This small molecule binds to this protein.
Small molecule (SMILES): CC(=O)N[C@@H]1[C@@H](O)[C@H](O)[C@@H](CO)O[C@H]1O

Sequence of chain 1.A:
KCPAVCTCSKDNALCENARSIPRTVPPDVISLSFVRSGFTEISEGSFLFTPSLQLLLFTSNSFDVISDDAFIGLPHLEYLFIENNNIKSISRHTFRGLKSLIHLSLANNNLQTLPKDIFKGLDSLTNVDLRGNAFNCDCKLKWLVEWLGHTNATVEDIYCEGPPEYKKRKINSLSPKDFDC

Binding-site contacts:
Ligand atom O6 contacts residue ASN161 of chain 1.A at 3.9 Å.
Ligand atom C4 contacts residue ASN161 of chain 1.A at 4.3 Å.
Ligand atom C7 contacts residue ASN161 of chain 1.A at 4.1 Å.
Ligand atom N2 contacts residue ASN161 of chain 1.A at 3.1 Å (h-bond).
Ligand atom C2 contacts residue ASN161 of chain 1.A at 2.6 Å.
Ligand atom O7 contacts residue HIS159 of chain 1.A at 2.6 Å (h-bond).
Ligand atom C5 contacts residue ASN161 of chain 1.A at 3.6 Å.
Ligand atom C7 contacts residue HIS159 of chain 1.A at 3.2 Å.
Ligand atom C8 contacts residue HIS159 of chain 1.A at 4.0 Å.
Ligand atom N2 contacts residue HIS159 of chain 1.A at 3.9 Å.
Ligand atom C1 contacts residue ASN161 of chain 1.A at 1.4 Å.
Ligand atom O5 contacts residue ASN161 of chain 1.A at 2.3 Å (h-bond).
Ligand atom C3 contacts residue ASN161 of chain 1.A at 3.9 Å.